Sequence of chain 1.A:
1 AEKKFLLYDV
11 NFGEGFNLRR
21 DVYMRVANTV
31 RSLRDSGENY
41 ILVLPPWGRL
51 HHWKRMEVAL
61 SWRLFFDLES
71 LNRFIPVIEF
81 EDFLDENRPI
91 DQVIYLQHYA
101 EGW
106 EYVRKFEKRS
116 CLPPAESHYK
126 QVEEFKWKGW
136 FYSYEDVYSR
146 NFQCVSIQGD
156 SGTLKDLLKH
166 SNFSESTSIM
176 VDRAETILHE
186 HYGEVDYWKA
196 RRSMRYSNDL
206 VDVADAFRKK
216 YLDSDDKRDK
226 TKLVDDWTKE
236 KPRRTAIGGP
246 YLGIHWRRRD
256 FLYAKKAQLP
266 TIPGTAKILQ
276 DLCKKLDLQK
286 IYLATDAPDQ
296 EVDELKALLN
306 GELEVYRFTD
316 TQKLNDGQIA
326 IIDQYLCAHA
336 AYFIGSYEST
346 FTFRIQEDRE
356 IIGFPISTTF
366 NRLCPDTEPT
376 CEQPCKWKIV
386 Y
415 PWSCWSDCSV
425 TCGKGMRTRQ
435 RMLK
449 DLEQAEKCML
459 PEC

This small molecule binds to this protein.
Small molecule (SMILES): CC(=O)N[C@@H]1[C@@H](O)[C@H](O)[C@@H](CO)O[C@H]1O

Binding-site contacts:
Ligand atom O7 contacts residue LYS113 of chain 1.A at 3.9 Å.
Ligand atom O3 contacts residue LYS113 of chain 1.A at 3.6 Å.
Ligand atom C5 contacts residue ASN167 of chain 1.A at 3.6 Å.
Ligand atom C4 contacts residue LYS113 of chain 1.A at 4.4 Å.
Ligand atom O7 contacts residue ASN167 of chain 1.A at 3.1 Å (h-bond).
Ligand atom N2 contacts residue HIS165 of chain 1.A at 3.5 Å (h-bond).
Ligand atom C8 contacts residue HIS165 of chain 1.A at 3.8 Å.
Ligand atom C2 contacts residue LYS113 of chain 1.A at 4.4 Å.
Ligand atom O7 contacts residue GLN148 of chain 1.A at 3.2 Å (h-bond).
Ligand atom C7 contacts residue HIS165 of chain 1.A at 3.9 Å.
Ligand atom C4 contacts residue ASN167 of chain 1.A at 4.1 Å.
Ligand atom C7 contacts residue ASN167 of chain 1.A at 3.3 Å.
Ligand atom O6 contacts residue LYS113 of chain 1.A at 4.2 Å.
Ligand atom C3 contacts residue ASN167 of chain 1.A at 3.7 Å.
Ligand atom C2 contacts residue HIS165 of chain 1.A at 4.3 Å.
Ligand atom O7 contacts residue PHE168 of chain 1.A at 3.8 Å.
Ligand atom C2 contacts residue ASN167 of chain 1.A at 2.4 Å.
Ligand atom O5 contacts residue ASN167 of chain 1.A at 2.2 Å (h-bond).
Ligand atom N2 contacts residue ASN167 of chain 1.A at 2.9 Å (h-bond).
Ligand atom C8 contacts residue LEU162 of chain 1.A at 4.5 Å (hydrophobic).
Ligand atom C1 contacts residue HIS165 of chain 1.A at 4.1 Å.
Ligand atom C1 contacts residue ASN167 of chain 1.A at 1.4 Å.
Ligand atom N2 contacts residue LYS113 of chain 1.A at 4.4 Å.
Ligand atom C7 contacts residue LYS113 of chain 1.A at 4.0 Å.
Ligand atom C8 contacts residue LYS113 of chain 1.A at 4.1 Å.
Ligand atom C8 contacts residue PHE111 of chain 1.A at 4.0 Å (hydrophobic).
Ligand atom C7 contacts residue GLN148 of chain 1.A at 4.2 Å.